Sequence of chain 1.E:
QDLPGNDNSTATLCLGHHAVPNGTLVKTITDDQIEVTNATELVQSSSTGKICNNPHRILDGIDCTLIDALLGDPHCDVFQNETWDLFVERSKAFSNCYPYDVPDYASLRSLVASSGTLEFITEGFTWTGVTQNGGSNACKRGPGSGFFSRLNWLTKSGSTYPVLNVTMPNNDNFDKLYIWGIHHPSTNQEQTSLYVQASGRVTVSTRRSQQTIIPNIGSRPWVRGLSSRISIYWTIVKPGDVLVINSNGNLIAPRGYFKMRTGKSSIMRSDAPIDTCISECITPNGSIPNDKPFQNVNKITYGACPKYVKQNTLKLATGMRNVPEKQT

Sequence of chain 1.A:
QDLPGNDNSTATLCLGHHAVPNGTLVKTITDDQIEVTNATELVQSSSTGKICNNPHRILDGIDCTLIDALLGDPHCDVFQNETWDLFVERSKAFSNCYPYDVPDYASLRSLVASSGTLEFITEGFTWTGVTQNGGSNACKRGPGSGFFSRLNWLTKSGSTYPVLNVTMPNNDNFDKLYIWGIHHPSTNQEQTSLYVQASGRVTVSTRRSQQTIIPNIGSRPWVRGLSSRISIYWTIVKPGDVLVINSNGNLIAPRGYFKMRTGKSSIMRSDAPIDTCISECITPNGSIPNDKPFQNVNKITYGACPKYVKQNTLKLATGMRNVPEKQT

This small molecule binds to this protein.
Small molecule (SMILES): CC(=O)N[C@H]1[C@H](O[C@H]2[C@H](O)[C@@H](NC(C)=O)CO[C@@H]2CO)O[C@H](CO)[C@@H](O[C@@H]2O[C@H](CO)[C@@H](O)[C@H](O)[C@@H]2O)[C@@H]1O

Binding-site contacts:
Ligand atom C3 contacts residue TRP222 of chain 1.E at 4.3 Å (hydrophobic).
Ligand atom C7 contacts residue SER219 of chain 1.E at 3.8 Å.
Ligand atom C1 contacts residue SER219 of chain 1.E at 4.0 Å.
Ligand atom C2 contacts residue SER219 of chain 1.E at 4.2 Å.
Ligand atom C8 contacts residue PRO221 of chain 1.E at 4.4 Å (hydrophobic).
Ligand atom C1 contacts residue ASN165 of chain 1.A at 1.4 Å.
Ligand atom O5 contacts residue TRP222 of chain 1.E at 3.9 Å.
Ligand atom C7 contacts residue TRP222 of chain 1.E at 3.8 Å (hydrophobic).
Ligand atom C1 contacts residue TRP222 of chain 1.E at 3.9 Å (hydrophobic).
Ligand atom C8 contacts residue VAL242 of chain 1.A at 3.8 Å (hydrophobic).
Ligand atom C7 contacts residue PRO221 of chain 1.E at 4.3 Å (hydrophobic).
Ligand atom O6 contacts residue THR167 of chain 1.A at 3.4 Å.
Ligand atom O6 contacts residue TRP222 of chain 1.E at 3.0 Å.
Ligand atom C4 contacts residue TRP222 of chain 1.E at 4.1 Å (hydrophobic).
Ligand atom C3 contacts residue TRP222 of chain 1.E at 4.4 Å (hydrophobic).
Ligand atom C5 contacts residue TRP222 of chain 1.E at 3.4 Å (hydrophobic).
Ligand atom O7 contacts residue PRO221 of chain 1.E at 3.3 Å.
Ligand atom N2 contacts residue SER219 of chain 1.E at 3.3 Å (h-bond).
Ligand atom C7 contacts residue ASN165 of chain 1.A at 3.3 Å.
Ligand atom C4 contacts residue ASN165 of chain 1.A at 4.2 Å.
Ligand atom C5 contacts residue ASN165 of chain 1.A at 3.6 Å.
Ligand atom O5 contacts residue ASN165 of chain 1.A at 2.3 Å (h-bond).
Ligand atom C6 contacts residue VAL244 of chain 1.A at 4.4 Å (hydrophobic).
Ligand atom N2 contacts residue TRP222 of chain 1.E at 4.2 Å.
Ligand atom O5 contacts residue TRP222 of chain 1.E at 4.4 Å.
Ligand atom C6 contacts residue THR167 of chain 1.A at 3.5 Å.
Ligand atom C2 contacts residue TRP222 of chain 1.E at 3.9 Å (hydrophobic).
Ligand atom N2 contacts residue ASN165 of chain 1.A at 3.0 Å (h-bond).
Ligand atom C3 contacts residue ASN165 of chain 1.A at 3.8 Å.
Ligand atom O7 contacts residue TRP222 of chain 1.E at 2.8 Å (h-bond).
Ligand atom O3 contacts residue TRP222 of chain 1.E at 3.8 Å.
Ligand atom C8 contacts residue VAL244 of chain 1.A at 4.5 Å (hydrophobic).
Ligand atom O7 contacts residue ARG220 of chain 1.E at 4.2 Å.
Ligand atom C8 contacts residue THR167 of chain 1.A at 4.0 Å.
Ligand atom C6 contacts residue TRP222 of chain 1.E at 4.1 Å (hydrophobic).
Ligand atom C6 contacts residue TRP222 of chain 1.E at 4.4 Å (hydrophobic).
Ligand atom C8 contacts residue SER219 of chain 1.E at 3.7 Å.
Ligand atom C2 contacts residue ASN165 of chain 1.A at 2.5 Å.
Ligand atom O7 contacts residue ASN165 of chain 1.A at 3.0 Å (h-bond).